Sequence of chain 51.C:
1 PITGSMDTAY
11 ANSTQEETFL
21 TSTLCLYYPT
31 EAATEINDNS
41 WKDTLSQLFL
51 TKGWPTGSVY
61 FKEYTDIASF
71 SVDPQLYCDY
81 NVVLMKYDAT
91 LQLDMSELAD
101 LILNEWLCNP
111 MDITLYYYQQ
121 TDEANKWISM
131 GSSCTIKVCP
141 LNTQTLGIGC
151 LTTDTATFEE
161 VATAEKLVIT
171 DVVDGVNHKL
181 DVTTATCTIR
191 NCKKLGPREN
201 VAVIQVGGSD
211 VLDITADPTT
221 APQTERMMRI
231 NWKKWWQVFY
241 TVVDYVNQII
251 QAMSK

Binding-site contacts:
Ligand atom O5 contacts residue ASN12 of chain 51.C at 2.7 Å (h-bond).
Ligand atom O7 contacts residue ASN12 of chain 51.C at 3.7 Å.
Ligand atom C5 contacts residue ASN12 of chain 51.C at 4.1 Å.
Ligand atom N2 contacts residue ASN12 of chain 51.C at 3.8 Å.
Ligand atom C7 contacts residue ASN12 of chain 51.C at 3.9 Å.
Ligand atom C1 contacts residue ASN12 of chain 51.C at 2.2 Å.
Ligand atom C2 contacts residue ASN12 of chain 51.C at 3.2 Å.

The small molecule below binds the protein below.
Small molecule (SMILES): CC(=O)N[C@H]1[C@H](O[C@H]2[C@H](O)[C@@H](NC(C)=O)CO[C@@H]2CO)O[C@H](CO)[C@@H](O)[C@@H]1O